Sequence of chain 1.A:
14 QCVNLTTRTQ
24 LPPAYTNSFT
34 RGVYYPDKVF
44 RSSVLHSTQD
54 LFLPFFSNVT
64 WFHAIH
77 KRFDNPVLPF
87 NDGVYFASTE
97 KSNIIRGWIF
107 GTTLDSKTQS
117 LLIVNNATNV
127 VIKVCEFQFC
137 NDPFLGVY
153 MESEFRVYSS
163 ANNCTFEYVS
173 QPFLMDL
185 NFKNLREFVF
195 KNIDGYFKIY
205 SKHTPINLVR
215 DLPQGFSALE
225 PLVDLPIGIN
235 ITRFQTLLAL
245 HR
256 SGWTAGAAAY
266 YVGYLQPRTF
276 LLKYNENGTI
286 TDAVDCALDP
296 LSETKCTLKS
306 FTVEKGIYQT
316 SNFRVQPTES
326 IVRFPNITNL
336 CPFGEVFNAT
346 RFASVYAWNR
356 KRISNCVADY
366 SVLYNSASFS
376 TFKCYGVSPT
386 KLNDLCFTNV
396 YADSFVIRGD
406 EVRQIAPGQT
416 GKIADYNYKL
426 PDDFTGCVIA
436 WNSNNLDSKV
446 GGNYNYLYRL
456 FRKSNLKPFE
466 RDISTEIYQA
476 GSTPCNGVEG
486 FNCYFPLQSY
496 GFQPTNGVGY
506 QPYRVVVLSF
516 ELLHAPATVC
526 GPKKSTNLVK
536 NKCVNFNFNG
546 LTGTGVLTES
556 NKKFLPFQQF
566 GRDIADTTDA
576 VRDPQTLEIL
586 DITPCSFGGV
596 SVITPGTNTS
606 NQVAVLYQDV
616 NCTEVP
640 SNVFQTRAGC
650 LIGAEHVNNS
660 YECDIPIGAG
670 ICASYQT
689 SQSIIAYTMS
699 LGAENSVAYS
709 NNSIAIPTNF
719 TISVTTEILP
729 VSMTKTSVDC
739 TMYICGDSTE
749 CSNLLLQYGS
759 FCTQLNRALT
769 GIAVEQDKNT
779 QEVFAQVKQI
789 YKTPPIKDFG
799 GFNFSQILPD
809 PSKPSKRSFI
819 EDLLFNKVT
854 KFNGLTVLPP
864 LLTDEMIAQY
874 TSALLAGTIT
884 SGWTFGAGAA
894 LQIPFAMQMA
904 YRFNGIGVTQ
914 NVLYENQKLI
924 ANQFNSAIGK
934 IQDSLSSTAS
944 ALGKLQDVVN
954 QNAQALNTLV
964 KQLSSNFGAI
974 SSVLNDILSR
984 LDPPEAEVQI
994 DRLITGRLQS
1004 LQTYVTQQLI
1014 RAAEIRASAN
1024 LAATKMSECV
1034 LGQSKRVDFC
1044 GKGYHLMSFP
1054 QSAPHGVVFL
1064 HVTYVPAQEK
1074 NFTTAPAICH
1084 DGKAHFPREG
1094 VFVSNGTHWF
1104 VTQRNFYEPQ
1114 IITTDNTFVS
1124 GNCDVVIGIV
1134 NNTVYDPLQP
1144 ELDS

The protein below binds the small molecule below.
Small molecule (SMILES): CC(=O)N[C@H]1[C@H](O[C@H]2[C@H](O)[C@@H](NC(C)=O)CO[C@@H]2CO)O[C@H](CO)[C@@H](O)[C@@H]1O

Binding-site contacts:
Ligand atom C3 contacts residue ASN1134 of chain 1.A at 3.8 Å.
Ligand atom C5 contacts residue ASN1134 of chain 1.A at 3.6 Å.
Ligand atom O5 contacts residue ASN1134 of chain 1.A at 2.4 Å (h-bond).
Ligand atom C7 contacts residue ASN1134 of chain 1.A at 3.3 Å.
Ligand atom C1 contacts residue ASN1134 of chain 1.A at 1.4 Å.
Ligand atom C2 contacts residue ASN1134 of chain 1.A at 2.4 Å.
Ligand atom C4 contacts residue ASN1134 of chain 1.A at 4.2 Å.
Ligand atom N2 contacts residue ASN1134 of chain 1.A at 2.9 Å (h-bond).
Ligand atom O7 contacts residue ASN1134 of chain 1.A at 3.4 Å (h-bond).
Ligand atom C8 contacts residue ASN1134 of chain 1.A at 4.5 Å.